Binding-site contacts:
Ligand atom S1 contacts residue PHE25 of chain 1.L at 3.7 Å.
Ligand atom N2 contacts residue HIS59 of chain 1.L at 3.1 Å (h-bond).
Ligand atom S1 contacts residue TYR47 of chain 1.L at 3.7 Å.
Ligand atom O4 contacts residue TYR61 of chain 1.L at 3.6 Å.
Ligand atom C5 contacts residue HIS59 of chain 1.L at 3.8 Å.
Ligand atom O3 contacts residue PHE40 of chain 1.L at 3.5 Å.
Ligand atom C1 contacts residue TYR47 of chain 1.L at 3.6 Å (hydrophobic).
Ligand atom C19 contacts residue TYR47 of chain 1.L at 3.6 Å (hydrophobic).
Ligand atom C1 contacts residue HIS59 of chain 1.L at 3.4 Å.
Ligand atom C8 contacts residue TYR61 of chain 1.L at 3.7 Å (hydrophobic).
Ligand atom O1 contacts residue TYR47 of chain 1.L at 2.6 Å (h-bond).
Ligand atom C17 contacts residue TYR47 of chain 1.L at 3.7 Å (hydrophobic).
Ligand atom C18 contacts residue ILE58 of chain 1.L at 3.6 Å (hydrophobic).
Ligand atom O3 contacts residue TYR61 of chain 1.L at 3.7 Å.
Ligand atom C4 contacts residue TYR47 of chain 1.L at 3.4 Å (hydrophobic).
Ligand atom C2 contacts residue TYR47 of chain 1.L at 3.4 Å (hydrophobic).
Ligand atom C18 contacts residue TYR47 of chain 1.L at 3.6 Å (hydrophobic).
Ligand atom C22 contacts residue ILE58 of chain 1.L at 3.7 Å (hydrophobic).
Ligand atom O4 contacts residue HIS64 of chain 1.L at 2.7 Å (h-bond).
Ligand atom C6 contacts residue TYR61 of chain 1.L at 3.7 Å (hydrophobic).
Ligand atom C2 contacts residue TRP37 of chain 1.L at 3.4 Å (hydrophobic).
Ligand atom O3 contacts residue HIS64 of chain 1.L at 3.3 Å.
Ligand atom C5 contacts residue TYR47 of chain 1.L at 3.4 Å (hydrophobic).
Ligand atom C4 contacts residue HIS59 of chain 1.L at 3.7 Å.
Ligand atom C24 contacts residue PRO48 of chain 1.L at 3.0 Å (hydrophobic).
Ligand atom C3 contacts residue TRP66 of chain 1.L at 3.7 Å (hydrophobic).
Ligand atom N4 contacts residue PRO48 of chain 1.L at 3.5 Å (h-bond).
Ligand atom C4 contacts residue TRP66 of chain 1.L at 3.5 Å (hydrophobic).
Ligand atom C3 contacts residue SER60 of chain 1.L at 3.7 Å.
Ligand atom C12 contacts residue TYR61 of chain 1.L at 3.6 Å (hydrophobic).
Ligand atom C3 contacts residue TRP37 of chain 1.L at 3.8 Å (hydrophobic).
Ligand atom O2 contacts residue TYR61 of chain 1.L at 3.5 Å.
Ligand atom C3 contacts residue HIS64 of chain 1.L at 3.6 Å.
Ligand atom C14 contacts residue TYR61 of chain 1.L at 3.7 Å (hydrophobic).
Ligand atom O4 contacts residue SER60 of chain 1.L at 2.7 Å (h-bond).
Ligand atom C13 contacts residue TYR61 of chain 1.L at 3.5 Å (hydrophobic).
Ligand atom N3 contacts residue TYR61 of chain 1.L at 3.7 Å.
Ligand atom C16 contacts residue TYR47 of chain 1.L at 3.8 Å (hydrophobic).
Ligand atom N1 contacts residue TYR47 of chain 1.L at 3.6 Å (h-bond).
Ligand atom C17 contacts residue HIS59 of chain 1.L at 3.7 Å.

Sequence of chain 1.L:
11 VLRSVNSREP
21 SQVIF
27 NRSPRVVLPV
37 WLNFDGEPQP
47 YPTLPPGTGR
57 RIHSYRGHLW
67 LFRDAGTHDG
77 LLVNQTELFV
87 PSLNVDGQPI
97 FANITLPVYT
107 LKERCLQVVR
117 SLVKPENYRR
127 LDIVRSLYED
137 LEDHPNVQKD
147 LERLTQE

This protein binds this small molecule.
Small molecule (SMILES): COCCOc1cc(-c2scnc2C)ccc1[C@H](C)NC(=O)[C@@H]1C[C@@H](O)CN1C(=O)[C@@H](c1cc(C)no1)C(C)C